Sequence of chain 1.C:
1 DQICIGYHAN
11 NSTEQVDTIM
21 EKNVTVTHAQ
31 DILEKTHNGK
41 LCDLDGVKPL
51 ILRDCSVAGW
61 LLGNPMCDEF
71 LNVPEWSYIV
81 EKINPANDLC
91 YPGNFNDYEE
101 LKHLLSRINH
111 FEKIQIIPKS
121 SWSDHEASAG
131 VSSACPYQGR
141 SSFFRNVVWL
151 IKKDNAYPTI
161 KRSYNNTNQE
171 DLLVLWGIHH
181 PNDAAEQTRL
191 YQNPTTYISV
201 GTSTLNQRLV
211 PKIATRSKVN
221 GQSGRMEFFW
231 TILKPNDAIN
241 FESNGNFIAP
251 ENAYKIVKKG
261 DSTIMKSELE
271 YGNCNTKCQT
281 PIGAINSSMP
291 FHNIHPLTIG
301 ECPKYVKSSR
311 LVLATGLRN

Binding-site contacts:
Ligand atom O5 contacts residue ASN165 of chain 1.C at 2.4 Å (h-bond).
Ligand atom O4 contacts residue ASN236 of chain 1.C at 3.6 Å.
Ligand atom O3 contacts residue ASN236 of chain 1.C at 4.3 Å.
Ligand atom N2 contacts residue ALA238 of chain 1.C at 4.5 Å.
Ligand atom C3 contacts residue ASN165 of chain 1.C at 3.9 Å.
Ligand atom N2 contacts residue ASN165 of chain 1.C at 3.2 Å (h-bond).
Ligand atom C1 contacts residue ASN236 of chain 1.C at 3.6 Å.
Ligand atom C4 contacts residue ASN165 of chain 1.C at 4.3 Å.
Ligand atom N2 contacts residue ASN236 of chain 1.C at 2.8 Å (h-bond).
Ligand atom O7 contacts residue ALA238 of chain 1.C at 4.2 Å.
Ligand atom C2 contacts residue ASN165 of chain 1.C at 2.6 Å.
Ligand atom C7 contacts residue ASN236 of chain 1.C at 3.8 Å.
Ligand atom C6 contacts residue ASN236 of chain 1.C at 3.7 Å.
Ligand atom N2 contacts residue ASP237 of chain 1.C at 4.4 Å.
Ligand atom C5 contacts residue ASN236 of chain 1.C at 3.2 Å.
Ligand atom O7 contacts residue ASN165 of chain 1.C at 4.0 Å.
Ligand atom C3 contacts residue ASN236 of chain 1.C at 3.6 Å.
Ligand atom C7 contacts residue ALA238 of chain 1.C at 4.0 Å (hydrophobic).
Ligand atom C2 contacts residue ASN236 of chain 1.C at 3.5 Å.
Ligand atom C8 contacts residue ASP237 of chain 1.C at 3.7 Å.
Ligand atom C5 contacts residue ASN165 of chain 1.C at 3.7 Å.
Ligand atom C7 contacts residue ASN165 of chain 1.C at 3.8 Å.
Ligand atom C4 contacts residue ASN236 of chain 1.C at 4.0 Å.
Ligand atom C8 contacts residue SER217 of chain 1.A at 3.5 Å.
Ligand atom C8 contacts residue ASN236 of chain 1.C at 4.0 Å.
Ligand atom C1 contacts residue ASN165 of chain 1.C at 1.5 Å.
Ligand atom C8 contacts residue ALA238 of chain 1.C at 3.5 Å (hydrophobic).
Ligand atom O5 contacts residue ASN236 of chain 1.C at 4.0 Å.

Sequence of chain 1.A:
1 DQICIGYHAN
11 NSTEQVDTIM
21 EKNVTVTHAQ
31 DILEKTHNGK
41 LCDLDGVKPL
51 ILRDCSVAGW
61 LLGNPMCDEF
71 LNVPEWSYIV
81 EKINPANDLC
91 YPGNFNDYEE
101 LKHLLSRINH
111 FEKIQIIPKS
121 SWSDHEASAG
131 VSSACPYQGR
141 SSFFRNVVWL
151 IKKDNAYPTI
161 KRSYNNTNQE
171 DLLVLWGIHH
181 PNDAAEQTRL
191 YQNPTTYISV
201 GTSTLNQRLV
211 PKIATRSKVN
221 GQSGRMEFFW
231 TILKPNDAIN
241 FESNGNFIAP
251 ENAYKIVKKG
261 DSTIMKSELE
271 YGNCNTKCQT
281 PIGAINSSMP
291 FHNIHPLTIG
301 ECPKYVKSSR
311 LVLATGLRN

A small-molecule ligand and the protein it binds are described below.
Small molecule (SMILES): CC(=O)N[C@@H]1[C@@H](O)[C@H](O)[C@@H](CO)O[C@H]1O